A protein and the small-molecule ligand that binds it are described below.
Small molecule (SMILES): CC(=O)N[C@@H]1[C@@H](O)[C@H](O)[C@@H](CO)O[C@H]1O

Binding-site contacts:
Ligand atom C6 contacts residue HIS239 of chain 1.A at 4.3 Å.
Ligand atom O6 contacts residue HIS239 of chain 1.A at 4.0 Å.
Ligand atom O6 contacts residue GLN247 of chain 1.A at 3.7 Å.
Ligand atom O6 contacts residue ASN215 of chain 1.A at 3.8 Å.
Ligand atom C5 contacts residue ASN249 of chain 1.A at 3.6 Å.
Ligand atom C7 contacts residue ASN249 of chain 1.A at 3.2 Å.
Ligand atom C6 contacts residue GLN247 of chain 1.A at 4.3 Å.
Ligand atom N2 contacts residue ASN249 of chain 1.A at 2.9 Å (h-bond).
Ligand atom C5 contacts residue GLN247 of chain 1.A at 3.8 Å.
Ligand atom C8 contacts residue ASN249 of chain 1.A at 4.4 Å.
Ligand atom C6 contacts residue THR202 of chain 1.A at 3.9 Å.
Ligand atom O6 contacts residue TYR241 of chain 1.A at 4.1 Å.
Ligand atom C3 contacts residue ASN249 of chain 1.A at 3.7 Å.
Ligand atom O5 contacts residue ASN249 of chain 1.A at 2.3 Å (h-bond).
Ligand atom C2 contacts residue ASN249 of chain 1.A at 2.4 Å.
Ligand atom O5 contacts residue GLN247 of chain 1.A at 3.7 Å.
Ligand atom C1 contacts residue HIS239 of chain 1.A at 4.2 Å.
Ligand atom C4 contacts residue ASN249 of chain 1.A at 4.2 Å.
Ligand atom C1 contacts residue GLN247 of chain 1.A at 3.9 Å.
Ligand atom O7 contacts residue ASN249 of chain 1.A at 3.0 Å (h-bond).
Ligand atom O6 contacts residue THR202 of chain 1.A at 2.9 Å (h-bond).
Ligand atom C1 contacts residue ASN249 of chain 1.A at 1.4 Å.
Ligand atom O5 contacts residue HIS239 of chain 1.A at 3.5 Å.

Sequence of chain 1.A:
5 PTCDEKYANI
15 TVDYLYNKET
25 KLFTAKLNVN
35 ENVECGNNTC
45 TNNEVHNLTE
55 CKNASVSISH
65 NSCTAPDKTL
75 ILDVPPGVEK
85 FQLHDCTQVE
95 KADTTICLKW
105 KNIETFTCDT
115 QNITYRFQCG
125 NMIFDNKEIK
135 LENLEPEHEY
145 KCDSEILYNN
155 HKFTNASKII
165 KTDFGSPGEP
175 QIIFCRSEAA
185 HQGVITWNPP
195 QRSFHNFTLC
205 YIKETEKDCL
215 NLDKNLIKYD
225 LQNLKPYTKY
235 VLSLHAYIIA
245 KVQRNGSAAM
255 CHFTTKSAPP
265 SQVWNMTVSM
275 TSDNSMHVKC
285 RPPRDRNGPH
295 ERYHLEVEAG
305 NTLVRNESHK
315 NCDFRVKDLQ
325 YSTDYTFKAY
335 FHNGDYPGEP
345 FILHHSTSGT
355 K